Binding-site contacts:
Ligand atom C4 contacts residue NAP1 of chain 1.Y at 3.5 Å.
Ligand atom C8 contacts residue NAP1 of chain 1.Y at 3.7 Å.
Ligand atom C15 contacts residue TYR173 of chain 1.F at 3.9 Å (hydrophobic).
Ligand atom C19 contacts residue GLN181 of chain 1.F at 3.3 Å.
Ligand atom C14 contacts residue NAP1 of chain 1.Y at 3.3 Å.
Ligand atom C9 contacts residue VAL227 of chain 1.F at 3.6 Å (hydrophobic).
Ligand atom C6 contacts residue TYR183 of chain 1.F at 3.5 Å (hydrophobic).
Ligand atom C6 contacts residue NAP1 of chain 1.Y at 3.4 Å.
Ligand atom O17 contacts residue LYS190 of chain 1.F at 3.7 Å.
Ligand atom C11 contacts residue MET186 of chain 1.F at 3.7 Å (hydrophobic).
Ligand atom C10 contacts residue VAL227 of chain 1.F at 3.7 Å (hydrophobic).
Ligand atom C1 contacts residue NAP1 of chain 1.Y at 3.4 Å.
Ligand atom C14 contacts residue PHE230 of chain 1.F at 4.0 Å (hydrophobic).
Ligand atom C2 contacts residue NAP1 of chain 1.Y at 3.2 Å.
Ligand atom C3 contacts residue ALA224 of chain 1.F at 3.8 Å (hydrophobic).
Ligand atom C17 contacts residue TYR173 of chain 1.F at 3.5 Å (hydrophobic).
Ligand atom C13 contacts residue SER223 of chain 1.F at 3.6 Å.
Ligand atom CAD contacts residue ALA121 of chain 1.F at 3.4 Å (hydrophobic).
Ligand atom CAD contacts residue NAP1 of chain 1.Y at 3.6 Å.
Ligand atom C17 contacts residue ILE233 of chain 1.F at 3.9 Å (hydrophobic).
Ligand atom NAB contacts residue ALA121 of chain 1.F at 3.2 Å (h-bond).
Ligand atom C4 contacts residue ALA224 of chain 1.F at 3.7 Å (hydrophobic).
Ligand atom C16 contacts residue PHE230 of chain 1.F at 3.5 Å (hydrophobic).
Ligand atom C18 contacts residue VAL227 of chain 1.F at 3.4 Å (hydrophobic).
Ligand atom C12 contacts residue MET186 of chain 1.F at 3.9 Å (hydrophobic).
Ligand atom C19 contacts residue GLY228 of chain 1.F at 3.6 Å.
Ligand atom NAB contacts residue NAP1 of chain 1.Y at 3.3 Å.
Ligand atom C8 contacts residue SER223 of chain 1.F at 3.9 Å.
Ligand atom O17 contacts residue TYR183 of chain 1.F at 2.7 Å (h-bond).
Ligand atom O17 contacts residue NAP1 of chain 1.Y at 2.5 Å (h-bond).
Ligand atom C11 contacts residue ALA123 of chain 1.F at 3.9 Å (hydrophobic).
Ligand atom C3 contacts residue NAP1 of chain 1.Y at 3.0 Å.
Ligand atom C5 contacts residue NAP1 of chain 1.Y at 3.5 Å.
Ligand atom C1 contacts residue TYR183 of chain 1.F at 3.6 Å (hydrophobic).
Ligand atom C12 contacts residue PHE122 of chain 1.F at 3.9 Å (hydrophobic).
Ligand atom NAB contacts residue SER223 of chain 1.F at 3.5 Å (h-bond).
Ligand atom O7 contacts residue SER223 of chain 1.F at 3.9 Å.
Ligand atom CAD contacts residue SER223 of chain 1.F at 3.4 Å.
Ligand atom O7 contacts residue NAP1 of chain 1.Y at 3.1 Å (h-bond).
Ligand atom C13 contacts residue NAP1 of chain 1.Y at 3.9 Å.

A small-molecule ligand and the protein it binds are described below.
Small molecule (SMILES): CCCCCCc1ccc(Oc2ccccc2C#N)c(O)c1

Sequence of chain 1.F:
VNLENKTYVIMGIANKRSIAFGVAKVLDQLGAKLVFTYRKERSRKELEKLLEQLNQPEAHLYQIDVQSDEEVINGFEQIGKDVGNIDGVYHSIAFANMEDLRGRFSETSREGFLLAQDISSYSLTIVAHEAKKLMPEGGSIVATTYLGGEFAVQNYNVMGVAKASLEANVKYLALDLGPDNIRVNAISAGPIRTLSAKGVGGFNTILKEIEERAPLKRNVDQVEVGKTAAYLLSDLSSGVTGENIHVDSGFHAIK